Sequence of chain 1.A:
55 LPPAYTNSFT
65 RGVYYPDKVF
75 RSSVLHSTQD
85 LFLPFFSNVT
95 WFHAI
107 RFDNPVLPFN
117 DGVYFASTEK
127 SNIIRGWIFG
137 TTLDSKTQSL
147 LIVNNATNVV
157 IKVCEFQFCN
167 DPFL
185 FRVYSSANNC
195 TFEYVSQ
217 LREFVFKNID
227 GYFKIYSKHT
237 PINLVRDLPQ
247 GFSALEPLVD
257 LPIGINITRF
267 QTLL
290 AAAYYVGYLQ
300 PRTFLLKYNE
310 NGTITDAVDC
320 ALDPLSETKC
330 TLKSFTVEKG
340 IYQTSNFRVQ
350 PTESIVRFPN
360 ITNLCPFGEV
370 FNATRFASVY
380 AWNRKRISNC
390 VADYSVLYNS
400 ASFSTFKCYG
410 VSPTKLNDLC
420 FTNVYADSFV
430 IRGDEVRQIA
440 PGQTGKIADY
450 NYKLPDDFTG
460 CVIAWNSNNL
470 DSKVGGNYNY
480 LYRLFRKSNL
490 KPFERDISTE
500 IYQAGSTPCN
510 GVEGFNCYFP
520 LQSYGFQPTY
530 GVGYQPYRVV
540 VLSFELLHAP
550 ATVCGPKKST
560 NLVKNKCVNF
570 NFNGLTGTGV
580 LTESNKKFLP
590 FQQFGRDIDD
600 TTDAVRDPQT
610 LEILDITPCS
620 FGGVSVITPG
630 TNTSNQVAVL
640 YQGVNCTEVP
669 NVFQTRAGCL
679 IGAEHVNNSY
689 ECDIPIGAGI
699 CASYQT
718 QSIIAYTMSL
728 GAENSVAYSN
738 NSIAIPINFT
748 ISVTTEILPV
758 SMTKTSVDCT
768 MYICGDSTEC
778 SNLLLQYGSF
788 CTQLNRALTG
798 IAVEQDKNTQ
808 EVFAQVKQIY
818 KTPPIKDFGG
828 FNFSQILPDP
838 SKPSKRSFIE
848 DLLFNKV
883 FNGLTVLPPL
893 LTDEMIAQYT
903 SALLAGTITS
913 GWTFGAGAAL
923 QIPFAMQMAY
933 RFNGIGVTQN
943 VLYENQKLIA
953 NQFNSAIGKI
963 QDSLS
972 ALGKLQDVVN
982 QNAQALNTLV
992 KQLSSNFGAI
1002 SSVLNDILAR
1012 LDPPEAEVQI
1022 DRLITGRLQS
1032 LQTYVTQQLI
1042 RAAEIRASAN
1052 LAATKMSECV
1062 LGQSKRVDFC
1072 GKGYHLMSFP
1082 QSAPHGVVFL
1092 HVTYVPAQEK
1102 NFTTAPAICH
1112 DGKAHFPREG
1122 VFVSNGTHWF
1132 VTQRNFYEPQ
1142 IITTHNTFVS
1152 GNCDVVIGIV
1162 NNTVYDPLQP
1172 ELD

Binding-site contacts:
Ligand atom C5 contacts residue ASN1102 of chain 1.A at 3.7 Å.
Ligand atom O7 contacts residue ASN1102 of chain 1.A at 3.3 Å (h-bond).
Ligand atom C4 contacts residue ASN1102 of chain 1.A at 4.2 Å.
Ligand atom C7 contacts residue ASN1102 of chain 1.A at 3.3 Å.
Ligand atom O3 contacts residue ALA734 of chain 1.A at 4.1 Å.
Ligand atom O5 contacts residue ASN1102 of chain 1.A at 2.4 Å (h-bond).
Ligand atom C8 contacts residue ASN1102 of chain 1.A at 4.0 Å.
Ligand atom C3 contacts residue ALA734 of chain 1.A at 4.1 Å (hydrophobic).
Ligand atom C1 contacts residue ASN1102 of chain 1.A at 1.4 Å.
Ligand atom C3 contacts residue ASN1102 of chain 1.A at 3.8 Å.
Ligand atom N2 contacts residue ASN1102 of chain 1.A at 2.9 Å (h-bond).
Ligand atom O4 contacts residue ALA734 of chain 1.A at 3.9 Å.
Ligand atom C2 contacts residue ASN1102 of chain 1.A at 2.4 Å.
Ligand atom C8 contacts residue GLU1100 of chain 1.A at 4.4 Å.

The small molecule below binds the protein below.
Small molecule (SMILES): CC(=O)N[C@@H]1[C@@H](O)[C@H](O)[C@@H](CO)O[C@H]1O